Binding-site contacts:
Ligand atom C7 contacts residue IMP1 of chain 4.D at 3.6 Å.
Ligand atom C1 contacts residue SER276 of chain 4.A at 3.8 Å.
Ligand atom O2 contacts residue GLY326 of chain 4.A at 3.2 Å (h-bond).
Ligand atom C1 contacts residue CYS331 of chain 4.A at 3.9 Å (hydrophobic).
Ligand atom C10 contacts residue IMP1 of chain 4.D at 3.7 Å.
Ligand atom O1 contacts residue GLY326 of chain 4.A at 3.1 Å (h-bond).
Ligand atom O4 contacts residue GLN441 of chain 4.A at 3.3 Å (h-bond).
Ligand atom C1 contacts residue GLY326 of chain 4.A at 3.5 Å.
Ligand atom C1 contacts residue IMP1 of chain 4.D at 3.7 Å.
Ligand atom C16 contacts residue IMP1 of chain 4.D at 3.4 Å.
Ligand atom C9 contacts residue GLY415 of chain 4.A at 3.8 Å.
Ligand atom O2 contacts residue MET325 of chain 4.A at 3.4 Å.
Ligand atom C11 contacts residue IMP1 of chain 4.D at 3.8 Å.
Ligand atom O4 contacts residue IMP1 of chain 4.D at 3.1 Å (h-bond).
Ligand atom C10 contacts residue ASN303 of chain 4.A at 3.3 Å.
Ligand atom O2 contacts residue GLY324 of chain 4.A at 3.6 Å.
Ligand atom C16 contacts residue SER276 of chain 4.A at 3.4 Å.
Ligand atom C15 contacts residue IMP1 of chain 4.D at 3.4 Å.
Ligand atom C17 contacts residue IMP1 of chain 4.D at 3.4 Å.
Ligand atom O4 contacts residue CYS331 of chain 4.A at 3.8 Å.
Ligand atom C8 contacts residue ASP274 of chain 4.A at 3.6 Å.
Ligand atom O5 contacts residue SER276 of chain 4.A at 2.6 Å (h-bond).
Ligand atom C15 contacts residue SER276 of chain 4.A at 3.5 Å.
Ligand atom O1 contacts residue THR333 of chain 4.A at 3.0 Å (h-bond).
Ligand atom C14 contacts residue IMP1 of chain 4.D at 3.6 Å.
Ligand atom C11 contacts residue SER276 of chain 4.A at 3.6 Å.
Ligand atom C17 contacts residue GLY415 of chain 4.A at 3.7 Å.
Ligand atom O3 contacts residue ASP274 of chain 4.A at 3.9 Å.
Ligand atom C4 contacts residue GLN441 of chain 4.A at 3.5 Å.
Ligand atom O1 contacts residue CYS331 of chain 4.A at 3.5 Å (h-bond).
Ligand atom C15 contacts residue THR333 of chain 4.A at 3.9 Å.
Ligand atom C6 contacts residue SER276 of chain 4.A at 3.4 Å.
Ligand atom C7 contacts residue ASP274 of chain 4.A at 3.6 Å.
Ligand atom O6 contacts residue SER276 of chain 4.A at 3.0 Å (h-bond).
Ligand atom C10 contacts residue GLY324 of chain 4.A at 3.6 Å.
Ligand atom O6 contacts residue SER275 of chain 4.A at 3.3 Å.
Ligand atom C9 contacts residue MET414 of chain 4.A at 3.3 Å (hydrophobic).
Ligand atom C7 contacts residue SER275 of chain 4.A at 3.8 Å.
Ligand atom C7 contacts residue ARG322 of chain 4.A at 3.9 Å.
Ligand atom O4 contacts residue THR333 of chain 4.A at 2.7 Å (h-bond).

Sequence of chain 4.A:
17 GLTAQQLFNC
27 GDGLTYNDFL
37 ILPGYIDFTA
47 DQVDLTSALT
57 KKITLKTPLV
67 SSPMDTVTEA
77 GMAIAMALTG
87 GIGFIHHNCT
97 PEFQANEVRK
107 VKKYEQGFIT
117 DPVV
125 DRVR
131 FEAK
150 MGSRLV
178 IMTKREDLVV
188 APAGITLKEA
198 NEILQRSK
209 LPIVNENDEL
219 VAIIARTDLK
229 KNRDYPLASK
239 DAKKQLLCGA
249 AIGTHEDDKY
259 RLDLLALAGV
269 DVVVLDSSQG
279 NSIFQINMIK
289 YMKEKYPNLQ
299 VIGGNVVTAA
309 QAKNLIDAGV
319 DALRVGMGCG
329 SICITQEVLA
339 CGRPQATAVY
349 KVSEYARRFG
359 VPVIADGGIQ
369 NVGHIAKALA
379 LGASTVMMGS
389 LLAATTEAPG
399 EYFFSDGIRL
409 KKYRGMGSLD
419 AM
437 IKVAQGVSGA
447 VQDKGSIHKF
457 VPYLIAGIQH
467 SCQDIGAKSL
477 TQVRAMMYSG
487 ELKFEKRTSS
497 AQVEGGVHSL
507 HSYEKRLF

This small molecule binds to this protein.
Small molecule (SMILES): COc1c(C)c2c(c(O)c1C/C=C(\C)CCC(=O)O)C(=O)OC2